The small molecule below binds the protein below.
Small molecule (SMILES): CC(=O)N[C@@H]1[C@@H](O)[C@H](O)[C@@H](CO)O[C@H]1O

Binding-site contacts:
Ligand atom C5 contacts residue ASN139 of chain 1.B at 3.7 Å.
Ligand atom O5 contacts residue GLY142 of chain 1.B at 3.4 Å.
Ligand atom N2 contacts residue GLN144 of chain 1.B at 4.0 Å.
Ligand atom C1 contacts residue ASN139 of chain 1.B at 1.4 Å.
Ligand atom O5 contacts residue ASN139 of chain 1.B at 2.4 Å (h-bond).
Ligand atom C8 contacts residue GLY146 of chain 1.B at 3.7 Å.
Ligand atom C3 contacts residue ASN139 of chain 1.B at 3.7 Å.
Ligand atom N2 contacts residue ASN139 of chain 1.B at 2.9 Å (h-bond).
Ligand atom C7 contacts residue ASN139 of chain 1.B at 3.5 Å.
Ligand atom C1 contacts residue GLN144 of chain 1.B at 4.5 Å.
Ligand atom C4 contacts residue ASN139 of chain 1.B at 4.1 Å.
Ligand atom O7 contacts residue ASN139 of chain 1.B at 3.8 Å.
Ligand atom C8 contacts residue GLY145 of chain 1.B at 3.5 Å.
Ligand atom C1 contacts residue GLY142 of chain 1.B at 3.8 Å.
Ligand atom C3 contacts residue GLY142 of chain 1.B at 4.5 Å.
Ligand atom C7 contacts residue GLN144 of chain 1.B at 4.3 Å.
Ligand atom C6 contacts residue GLY142 of chain 1.B at 3.9 Å.
Ligand atom C5 contacts residue GLY142 of chain 1.B at 3.7 Å.
Ligand atom C2 contacts residue ASN139 of chain 1.B at 2.4 Å.
Ligand atom C8 contacts residue GLN144 of chain 1.B at 4.0 Å.

Sequence of chain 1.B:
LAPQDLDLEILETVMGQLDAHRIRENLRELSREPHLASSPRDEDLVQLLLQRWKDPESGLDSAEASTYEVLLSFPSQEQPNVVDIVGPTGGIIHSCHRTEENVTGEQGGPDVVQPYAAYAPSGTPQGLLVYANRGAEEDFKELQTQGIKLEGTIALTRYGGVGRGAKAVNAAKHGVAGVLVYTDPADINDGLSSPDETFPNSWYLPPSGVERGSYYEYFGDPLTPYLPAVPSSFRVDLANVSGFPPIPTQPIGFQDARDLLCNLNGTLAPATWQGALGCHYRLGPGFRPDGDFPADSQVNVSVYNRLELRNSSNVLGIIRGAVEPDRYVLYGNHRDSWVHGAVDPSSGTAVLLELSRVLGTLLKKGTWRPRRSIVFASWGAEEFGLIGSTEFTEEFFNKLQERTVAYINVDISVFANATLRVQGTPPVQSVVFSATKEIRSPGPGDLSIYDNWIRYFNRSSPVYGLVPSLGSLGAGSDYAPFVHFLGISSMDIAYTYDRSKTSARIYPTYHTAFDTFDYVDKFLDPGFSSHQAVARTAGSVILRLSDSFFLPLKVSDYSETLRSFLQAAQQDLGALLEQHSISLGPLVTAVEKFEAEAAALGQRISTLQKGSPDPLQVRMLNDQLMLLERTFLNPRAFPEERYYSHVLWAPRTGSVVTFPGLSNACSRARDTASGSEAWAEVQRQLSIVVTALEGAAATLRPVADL